The protein below binds the small molecule below.
Small molecule (SMILES): NCCNS(=O)(=O)c1cccc2cnccc12

Binding-site contacts:
Ligand atom O1 contacts residue GLY21 of chain 1.B at 2.9 Å (h-bond).
Ligand atom C5 contacts residue ILE78 of chain 1.B at 4.3 Å (hydrophobic).
Ligand atom O1 contacts residue LEU20 of chain 1.B at 3.4 Å.
Ligand atom C9 contacts residue MET147 of chain 1.B at 3.8 Å (hydrophobic).
Ligand atom C8 contacts residue ALA41 of chain 1.B at 4.2 Å (hydrophobic).
Ligand atom S contacts residue GLY21 of chain 1.B at 4.1 Å.
Ligand atom N7 contacts residue VAL97 of chain 1.B at 3.0 Å (h-bond).
Ligand atom N7 contacts residue LEU20 of chain 1.B at 4.3 Å.
Ligand atom N4' contacts residue SER22 of chain 1.B at 3.8 Å.
Ligand atom C8 contacts residue VAL97 of chain 1.B at 3.2 Å (hydrophobic).
Ligand atom N7 contacts residue LEU96 of chain 1.B at 3.9 Å.
Ligand atom C3 contacts residue VAL28 of chain 1.B at 4.1 Å (hydrophobic).
Ligand atom N1' contacts residue GLY21 of chain 1.B at 4.3 Å.
Ligand atom N7 contacts residue GLU95 of chain 1.B at 3.9 Å.
Ligand atom C8 contacts residue LEU96 of chain 1.B at 4.1 Å (hydrophobic).
Ligand atom C6 contacts residue GLU95 of chain 1.B at 3.5 Å.
Ligand atom C2 contacts residue VAL28 of chain 1.B at 3.6 Å (hydrophobic).
Ligand atom C6 contacts residue ALA41 of chain 1.B at 3.4 Å (hydrophobic).
Ligand atom O1 contacts residue VAL28 of chain 1.B at 3.4 Å.
Ligand atom C1 contacts residue ILE161 of chain 1.B at 4.3 Å (hydrophobic).
Ligand atom C5 contacts residue VAL28 of chain 1.B at 4.2 Å (hydrophobic).
Ligand atom C9 contacts residue LEU20 of chain 1.B at 3.8 Å (hydrophobic).
Ligand atom C8 contacts residue MET147 of chain 1.B at 4.1 Å (hydrophobic).
Ligand atom O2 contacts residue MET147 of chain 1.B at 3.6 Å.
Ligand atom C4 contacts residue LEU94 of chain 1.B at 4.1 Å (hydrophobic).
Ligand atom C10 contacts residue MET147 of chain 1.B at 4.3 Å (hydrophobic).
Ligand atom C2 contacts residue ILE161 of chain 1.B at 4.0 Å (hydrophobic).
Ligand atom C2' contacts residue GLY21 of chain 1.B at 3.7 Å.
Ligand atom C6 contacts residue ILE78 of chain 1.B at 4.1 Å (hydrophobic).
Ligand atom N1' contacts residue ILE161 of chain 1.B at 4.3 Å.
Ligand atom N7 contacts residue ALA41 of chain 1.B at 3.5 Å.
Ligand atom C10 contacts residue VAL28 of chain 1.B at 3.9 Å (hydrophobic).
Ligand atom C8 contacts residue LEU20 of chain 1.B at 3.5 Å (hydrophobic).
Ligand atom C4 contacts residue ILE78 of chain 1.B at 3.7 Å (hydrophobic).
Ligand atom C5 contacts residue ALA41 of chain 1.B at 4.1 Å (hydrophobic).
Ligand atom C1 contacts residue VAL28 of chain 1.B at 3.9 Å (hydrophobic).
Ligand atom C6 contacts residue VAL97 of chain 1.B at 3.9 Å (hydrophobic).
Ligand atom C9 contacts residue VAL97 of chain 1.B at 4.1 Å (hydrophobic).
Ligand atom C3 contacts residue ILE161 of chain 1.B at 4.3 Å (hydrophobic).
Ligand atom C2' contacts residue SER22 of chain 1.B at 4.0 Å.

Sequence of chain 1.B:
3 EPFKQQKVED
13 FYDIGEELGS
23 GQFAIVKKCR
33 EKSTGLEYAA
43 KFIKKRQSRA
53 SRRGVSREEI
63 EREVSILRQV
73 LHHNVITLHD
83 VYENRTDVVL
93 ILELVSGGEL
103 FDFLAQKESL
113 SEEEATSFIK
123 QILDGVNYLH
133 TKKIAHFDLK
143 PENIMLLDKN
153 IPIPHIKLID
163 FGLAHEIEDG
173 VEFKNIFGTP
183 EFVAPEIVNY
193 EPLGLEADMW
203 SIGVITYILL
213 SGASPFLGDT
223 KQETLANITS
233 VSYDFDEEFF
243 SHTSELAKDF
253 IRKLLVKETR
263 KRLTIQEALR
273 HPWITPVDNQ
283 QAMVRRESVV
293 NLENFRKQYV